Binding-site contacts:
Ligand atom C2 contacts residue ASN54 of chain 1.D at 4.2 Å.
Ligand atom O1 contacts residue ASN54 of chain 1.D at 2.4 Å (h-bond).
Ligand atom C6 contacts residue ASN54 of chain 1.D at 4.3 Å.
Ligand atom O5 contacts residue ASN54 of chain 1.D at 2.9 Å (h-bond).
Ligand atom C1 contacts residue ASN54 of chain 1.D at 2.9 Å.
Ligand atom N2 contacts residue ASN54 of chain 1.D at 4.3 Å.
Ligand atom C5 contacts residue ASN54 of chain 1.D at 3.9 Å.

Sequence of chain 1.D:
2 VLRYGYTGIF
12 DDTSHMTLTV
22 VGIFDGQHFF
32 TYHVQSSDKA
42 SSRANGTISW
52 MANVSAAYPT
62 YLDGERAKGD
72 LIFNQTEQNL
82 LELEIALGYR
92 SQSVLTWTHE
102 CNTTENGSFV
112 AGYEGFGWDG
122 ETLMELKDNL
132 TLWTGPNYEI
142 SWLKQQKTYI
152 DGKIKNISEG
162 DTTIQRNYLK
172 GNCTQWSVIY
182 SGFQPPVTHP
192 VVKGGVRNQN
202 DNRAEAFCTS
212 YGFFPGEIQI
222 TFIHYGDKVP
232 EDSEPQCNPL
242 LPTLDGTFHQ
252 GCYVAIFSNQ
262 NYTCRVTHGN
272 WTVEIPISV

A protein and the small-molecule ligand that binds it are described below.
Small molecule (SMILES): CC(=O)N[C@@H]1[C@@H](O)[C@H](O)[C@@H](CO)O[C@H]1O